Binding-site contacts:
Ligand atom O3 contacts residue ARG66 of chain 2.A at 2.9 Å (salt-bridge).
Ligand atom O1 contacts residue ASP14 of chain 2.A at 2.9 Å (salt-bridge).
Ligand atom C6 contacts residue ARG344 of chain 2.A at 3.4 Å.
Ligand atom O6 contacts residue TYR155 of chain 2.A at 3.0 Å (h-bond).
Ligand atom O2 contacts residue MET330 of chain 2.A at 3.5 Å.
Ligand atom O2 contacts residue ALA63 of chain 2.A at 2.9 Å.
Ligand atom C6 contacts residue TRP340 of chain 2.A at 3.7 Å (hydrophobic).
Ligand atom O5 contacts residue TYR155 of chain 2.A at 3.4 Å.
Ligand atom C1 contacts residue LYS15 of chain 2.A at 3.5 Å.
Ligand atom O2 contacts residue TRP230 of chain 2.A at 3.7 Å.
Ligand atom O1 contacts residue LYS15 of chain 2.A at 3.2 Å (salt-bridge).
Ligand atom C3 contacts residue ASP65 of chain 2.A at 3.4 Å.
Ligand atom C4 contacts residue TRP340 of chain 2.A at 3.7 Å (hydrophobic).
Ligand atom O3 contacts residue TYR341 of chain 2.A at 3.4 Å (h-bond).
Ligand atom C2 contacts residue ASP65 of chain 2.A at 3.5 Å.
Ligand atom O3 contacts residue TRP62 of chain 2.A at 3.5 Å (h-bond).
Ligand atom O2 contacts residue GLU44 of chain 2.A at 3.6 Å.
Ligand atom C2 contacts residue TRP230 of chain 2.A at 3.6 Å (hydrophobic).
Ligand atom C3 contacts residue TRP62 of chain 2.A at 3.6 Å (hydrophobic).
Ligand atom O3 contacts residue GLU111 of chain 2.A at 3.2 Å (salt-bridge).
Ligand atom C2 contacts residue ARG66 of chain 2.A at 3.4 Å.
Ligand atom C2 contacts residue LYS15 of chain 2.A at 3.7 Å.
Ligand atom C1 contacts residue ASP14 of chain 2.A at 3.6 Å.
Ligand atom O2 contacts residue ASP65 of chain 2.A at 2.9 Å (salt-bridge).
Ligand atom C6 contacts residue GLU153 of chain 2.A at 3.7 Å.
Ligand atom C1 contacts residue TRP230 of chain 2.A at 3.5 Å (hydrophobic).
Ligand atom O3 contacts residue TRP340 of chain 2.A at 3.6 Å.
Ligand atom O2 contacts residue TRP62 of chain 2.A at 3.5 Å (h-bond).
Ligand atom C2 contacts residue GLU111 of chain 2.A at 3.2 Å.
Ligand atom O6 contacts residue PRO154 of chain 2.A at 3.1 Å.
Ligand atom O2 contacts residue GLU111 of chain 2.A at 2.6 Å (salt-bridge).
Ligand atom O5 contacts residue TRP340 of chain 2.A at 3.4 Å.
Ligand atom C3 contacts residue GLU44 of chain 2.A at 3.2 Å.
Ligand atom O5 contacts residue TRP230 of chain 2.A at 3.7 Å.
Ligand atom O2 contacts residue LYS15 of chain 2.A at 2.7 Å (salt-bridge).
Ligand atom O6 contacts residue ARG344 of chain 2.A at 3.2 Å.
Ligand atom O2 contacts residue ARG66 of chain 2.A at 2.9 Å (salt-bridge).
Ligand atom O6 contacts residue GLU153 of chain 2.A at 3.0 Å (salt-bridge).
Ligand atom O3 contacts residue ASP65 of chain 2.A at 2.5 Å (salt-bridge).
Ligand atom O3 contacts residue GLU44 of chain 2.A at 2.8 Å (salt-bridge).

Sequence of chain 2.A:
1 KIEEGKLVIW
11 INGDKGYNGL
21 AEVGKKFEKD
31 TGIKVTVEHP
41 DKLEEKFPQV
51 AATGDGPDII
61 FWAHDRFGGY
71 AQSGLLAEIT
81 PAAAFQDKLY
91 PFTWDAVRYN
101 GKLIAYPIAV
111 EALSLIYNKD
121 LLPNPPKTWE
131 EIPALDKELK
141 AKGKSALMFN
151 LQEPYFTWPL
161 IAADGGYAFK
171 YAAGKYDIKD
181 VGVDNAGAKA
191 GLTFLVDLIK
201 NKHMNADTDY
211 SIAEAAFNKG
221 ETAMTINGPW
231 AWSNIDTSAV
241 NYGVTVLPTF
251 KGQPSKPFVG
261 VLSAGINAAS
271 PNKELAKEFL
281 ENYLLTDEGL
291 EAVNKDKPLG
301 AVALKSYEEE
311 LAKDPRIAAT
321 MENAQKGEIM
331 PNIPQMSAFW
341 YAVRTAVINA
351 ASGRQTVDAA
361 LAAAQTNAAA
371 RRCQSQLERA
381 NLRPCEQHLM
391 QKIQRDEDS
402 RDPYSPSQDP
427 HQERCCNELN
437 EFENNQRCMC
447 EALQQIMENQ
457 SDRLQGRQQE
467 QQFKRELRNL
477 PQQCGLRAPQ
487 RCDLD

The protein below binds the small molecule below.
Small molecule (SMILES): OC[C@H]1O[C@H](O[C@H]2[C@H](O)[C@@H](O)[C@@H](O[C@H]3[C@H](O)[C@@H](O)[C@@H](O)O[C@@H]3CO)O[C@@H]2CO)[C@H](O)[C@@H](O)[C@@H]1O